Sequence of chain 1.A:
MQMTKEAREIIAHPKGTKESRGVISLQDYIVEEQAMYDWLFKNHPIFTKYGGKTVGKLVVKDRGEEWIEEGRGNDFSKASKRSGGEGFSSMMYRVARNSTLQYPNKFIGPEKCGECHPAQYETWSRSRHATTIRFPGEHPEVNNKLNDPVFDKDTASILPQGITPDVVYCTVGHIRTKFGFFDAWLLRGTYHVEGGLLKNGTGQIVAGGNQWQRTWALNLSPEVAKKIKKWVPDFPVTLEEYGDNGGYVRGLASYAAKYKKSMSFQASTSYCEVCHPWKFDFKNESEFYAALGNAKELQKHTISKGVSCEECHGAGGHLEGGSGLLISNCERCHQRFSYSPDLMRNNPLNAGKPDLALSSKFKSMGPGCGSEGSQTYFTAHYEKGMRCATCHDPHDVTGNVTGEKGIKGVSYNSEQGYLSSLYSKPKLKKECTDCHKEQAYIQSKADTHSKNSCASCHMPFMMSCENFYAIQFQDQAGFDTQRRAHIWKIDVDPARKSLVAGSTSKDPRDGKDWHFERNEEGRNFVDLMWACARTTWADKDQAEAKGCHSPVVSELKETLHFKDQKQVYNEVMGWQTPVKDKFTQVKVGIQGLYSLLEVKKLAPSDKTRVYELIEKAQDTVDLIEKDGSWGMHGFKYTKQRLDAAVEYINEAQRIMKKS

Binding-site contacts:
Ligand atom C4 contacts residue TYR511 of chain 1.A at 4.5 Å (hydrophobic).
Ligand atom O5 contacts residue ASP552 of chain 1.A at 3.4 Å (salt-bridge).
Ligand atom C3 contacts residue TYR511 of chain 1.A at 3.8 Å (hydrophobic).
Ligand atom O6 contacts residue LYS300 of chain 1.A at 3.0 Å (salt-bridge).
Ligand atom C1 contacts residue SER406 of chain 1.A at 3.4 Å.
Ligand atom C2 contacts residue SER406 of chain 1.A at 3.4 Å.
Ligand atom C2 contacts residue ASP552 of chain 1.A at 3.9 Å.
Ligand atom C2 contacts residue TYR511 of chain 1.A at 3.9 Å (hydrophobic).
Ligand atom O5 contacts residue TYR511 of chain 1.A at 4.2 Å.
Ligand atom C1 contacts residue GLY553 of chain 1.A at 4.4 Å.
Ligand atom C3 contacts residue LYS300 of chain 1.A at 4.0 Å.
Ligand atom O5 contacts residue ARG551 of chain 1.A at 3.3 Å (salt-bridge).
Ligand atom C4 contacts residue ARG551 of chain 1.A at 4.2 Å.
Ligand atom C4 contacts residue ASP552 of chain 1.A at 4.1 Å.
Ligand atom O5 contacts residue SER406 of chain 1.A at 3.9 Å.
Ligand atom O5 contacts residue GLY553 of chain 1.A at 3.9 Å.
Ligand atom C3 contacts residue ASP552 of chain 1.A at 4.5 Å.
Ligand atom O6 contacts residue TYR511 of chain 1.A at 4.3 Å.
Ligand atom C1 contacts residue ASP552 of chain 1.A at 3.4 Å.

The protein below binds the small molecule below.
Small molecule (SMILES): C[C@@H](O)[C@@H](C)O